A small-molecule ligand and the protein it binds are described below.
Small molecule (SMILES): COc1ccc2cc([C@@H](C)C(=O)O)ccc2c1

Binding-site contacts:
Ligand atom C1 contacts residue ALA496 of chain 1.B at 4.2 Å (hydrophobic).
Ligand atom C3 contacts residue VAL492 of chain 1.B at 4.0 Å (hydrophobic).
Ligand atom C11 contacts residue VAL318 of chain 1.B at 3.3 Å (hydrophobic).
Ligand atom O2 contacts residue GLY495 of chain 1.B at 4.0 Å.
Ligand atom O2 contacts residue TRP356 of chain 1.B at 3.3 Å.
Ligand atom OXT contacts residue LEU500 of chain 1.B at 3.6 Å.
Ligand atom C11 contacts residue ALA496 of chain 1.B at 3.8 Å (hydrophobic).
Ligand atom C4 contacts residue LEU321 of chain 1.B at 3.8 Å (hydrophobic).
Ligand atom C15 contacts residue TYR324 of chain 1.B at 4.0 Å (hydrophobic).
Ligand atom C3 contacts residue LEU321 of chain 1.B at 3.4 Å (hydrophobic).
Ligand atom C12 contacts residue PHE350 of chain 1.B at 4.2 Å (hydrophobic).
Ligand atom O contacts residue TYR324 of chain 1.B at 3.0 Å (h-bond).
Ligand atom C2 contacts residue LEU321 of chain 1.B at 3.8 Å (hydrophobic).
Ligand atom C4 contacts residue ALA496 of chain 1.B at 4.0 Å (hydrophobic).
Ligand atom C1 contacts residue GLY495 of chain 1.B at 4.0 Å.
Ligand atom O contacts residue ARG89 of chain 1.B at 2.8 Å (salt-bridge).
Ligand atom C13 contacts residue ALA496 of chain 1.B at 3.5 Å (hydrophobic).
Ligand atom C15 contacts residue ARG89 of chain 1.B at 3.6 Å.
Ligand atom C10 contacts residue TYR324 of chain 1.B at 3.4 Å (hydrophobic).
Ligand atom C10 contacts residue SER322 of chain 1.B at 3.4 Å.
Ligand atom C8 contacts residue ALA496 of chain 1.B at 3.8 Å (hydrophobic).
Ligand atom C12 contacts residue GLY495 of chain 1.B at 4.1 Å.
Ligand atom C12 contacts residue TYR354 of chain 1.B at 3.4 Å (hydrophobic).
Ligand atom C15 contacts residue ALA496 of chain 1.B at 3.9 Å (hydrophobic).
Ligand atom C12 contacts residue TRP356 of chain 1.B at 3.6 Å (hydrophobic).
Ligand atom O contacts residue ALA496 of chain 1.B at 3.9 Å.
Ligand atom C9 contacts residue VAL318 of chain 1.B at 3.7 Å (hydrophobic).
Ligand atom C6 contacts residue ALA496 of chain 1.B at 3.8 Å (hydrophobic).
Ligand atom C13 contacts residue VAL318 of chain 1.B at 3.9 Å (hydrophobic).
Ligand atom C6 contacts residue SER499 of chain 1.B at 4.0 Å.
Ligand atom C8 contacts residue VAL318 of chain 1.B at 3.5 Å (hydrophobic).
Ligand atom C10 contacts residue LEU328 of chain 1.B at 4.0 Å (hydrophobic).
Ligand atom OXT contacts residue ALA496 of chain 1.B at 3.8 Å.
Ligand atom C7 contacts residue ALA496 of chain 1.B at 3.8 Å (hydrophobic).
Ligand atom OXT contacts residue ARG89 of chain 1.B at 3.0 Å (salt-bridge).
Ligand atom C11 contacts residue LEU500 of chain 1.B at 4.1 Å (hydrophobic).
Ligand atom C6 contacts residue GLY495 of chain 1.B at 3.8 Å.
Ligand atom C5 contacts residue ALA496 of chain 1.B at 3.6 Å (hydrophobic).
Ligand atom C10 contacts residue VAL318 of chain 1.B at 3.5 Å (hydrophobic).
Ligand atom C13 contacts residue SER499 of chain 1.B at 3.6 Å.

Sequence of chain 1.B:
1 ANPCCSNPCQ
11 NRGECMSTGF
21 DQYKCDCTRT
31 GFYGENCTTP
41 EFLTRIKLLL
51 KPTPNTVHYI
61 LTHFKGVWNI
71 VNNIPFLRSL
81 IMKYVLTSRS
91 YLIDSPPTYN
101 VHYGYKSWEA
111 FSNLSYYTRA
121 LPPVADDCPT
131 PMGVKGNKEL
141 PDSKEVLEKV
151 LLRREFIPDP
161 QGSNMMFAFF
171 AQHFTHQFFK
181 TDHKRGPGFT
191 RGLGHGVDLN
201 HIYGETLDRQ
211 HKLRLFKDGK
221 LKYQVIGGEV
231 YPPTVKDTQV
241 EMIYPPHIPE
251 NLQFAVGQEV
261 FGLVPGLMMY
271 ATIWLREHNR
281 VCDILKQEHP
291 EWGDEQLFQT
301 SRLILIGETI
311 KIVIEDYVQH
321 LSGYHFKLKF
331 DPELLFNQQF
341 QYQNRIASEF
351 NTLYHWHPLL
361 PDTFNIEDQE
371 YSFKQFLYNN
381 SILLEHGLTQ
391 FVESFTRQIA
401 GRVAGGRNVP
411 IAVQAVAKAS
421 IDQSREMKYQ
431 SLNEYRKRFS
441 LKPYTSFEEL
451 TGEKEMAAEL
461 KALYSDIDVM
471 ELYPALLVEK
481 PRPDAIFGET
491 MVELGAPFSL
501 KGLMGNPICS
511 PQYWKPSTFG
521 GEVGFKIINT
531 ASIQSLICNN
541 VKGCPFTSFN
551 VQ